Binding-site contacts:
Ligand atom C26 contacts residue ASP30 of chain 1.A at 3.5 Å.
Ligand atom C28 contacts residue VAL32 of chain 1.A at 3.5 Å (hydrophobic).
Ligand atom C27 contacts residue ASP30 of chain 1.A at 3.1 Å.
Ligand atom C45 contacts residue ARG8 of chain 1.A at 3.3 Å.
Ligand atom C22 contacts residue GLY48 of chain 1.A at 3.5 Å.
Ligand atom N20 contacts residue GLY27 of chain 1.A at 3.4 Å (h-bond).
Ligand atom C14 contacts residue LEU23 of chain 1.B at 3.5 Å (hydrophobic).
Ligand atom C48 contacts residue ILE50 of chain 1.A at 3.5 Å (hydrophobic).
Ligand atom C9 contacts residue ASP25 of chain 1.B at 3.6 Å.
Ligand atom C21 contacts residue GLY48 of chain 1.A at 3.3 Å.
Ligand atom N32 contacts residue ASP25 of chain 1.A at 3.6 Å (salt-bridge).
Ligand atom N40 contacts residue GLY27 of chain 1.B at 3.3 Å (h-bond).
Ligand atom C48 contacts residue GLY48 of chain 1.B at 3.6 Å.
Ligand atom O23 contacts residue GLY27 of chain 1.A at 3.4 Å (h-bond).
Ligand atom O31 contacts residue GLY49 of chain 1.A at 3.1 Å.
Ligand atom C5 contacts residue PRO81 of chain 1.A at 3.6 Å (hydrophobic).
Ligand atom O11 contacts residue GLY27 of chain 1.A at 2.7 Å (h-bond).
Ligand atom C8 contacts residue ASP25 of chain 1.B at 3.6 Å.
Ligand atom C27 contacts residue VAL32 of chain 1.A at 3.5 Å (hydrophobic).
Ligand atom O23 contacts residue ASP29 of chain 1.A at 3.0 Å (salt-bridge).
Ligand atom C36 contacts residue PRO81 of chain 1.A at 3.3 Å (hydrophobic).
Ligand atom O11 contacts residue ASP25 of chain 1.B at 2.8 Å (salt-bridge).
Ligand atom C45 contacts residue ASP29 of chain 1.B at 3.2 Å.
Ligand atom O46 contacts residue GLY27 of chain 1.B at 3.3 Å (h-bond).
Ligand atom C38 contacts residue ARG8 of chain 1.A at 3.2 Å.
Ligand atom O44 contacts residue GLY48 of chain 1.B at 3.6 Å (h-bond).
Ligand atom O50 contacts residue GLY49 of chain 1.B at 3.4 Å.
Ligand atom C33 contacts residue ASP25 of chain 1.A at 3.2 Å.
Ligand atom O46 contacts residue ALA28 of chain 1.B at 3.6 Å.
Ligand atom O50 contacts residue GLY48 of chain 1.B at 3.5 Å (h-bond).
Ligand atom C49 contacts residue ILE50 of chain 1.A at 3.6 Å (hydrophobic).
Ligand atom C5 contacts residue GLY48 of chain 1.B at 3.5 Å.
Ligand atom O31 contacts residue ILE50 of chain 1.B at 3.6 Å.
Ligand atom C10 contacts residue ASP25 of chain 1.A at 3.1 Å.
Ligand atom O46 contacts residue ASP29 of chain 1.B at 2.8 Å (salt-bridge).
Ligand atom C18 contacts residue PRO81 of chain 1.B at 3.6 Å (hydrophobic).
Ligand atom C36 contacts residue GLY49 of chain 1.B at 3.5 Å.
Ligand atom N51 contacts residue GLY48 of chain 1.B at 3.1 Å (h-bond).
Ligand atom C4 contacts residue PRO81 of chain 1.A at 3.6 Å (hydrophobic).
Ligand atom C14 contacts residue GLY27 of chain 1.A at 3.4 Å.

This protein binds this small molecule.
Small molecule (SMILES): COC(=O)N[C@H](C(=O)NN(CC[C@@](O)(Cc1ccccc1)C(=O)N[C@H]1c2ccccc2C[C@H]1O)Cc1ccc(-c2ccccn2)cc1)C(C)(C)C

Sequence of chain 1.B:
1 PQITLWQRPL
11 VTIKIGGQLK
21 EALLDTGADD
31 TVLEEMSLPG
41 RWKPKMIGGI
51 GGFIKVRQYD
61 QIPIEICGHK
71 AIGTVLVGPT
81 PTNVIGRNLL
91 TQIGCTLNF

Sequence of chain 1.A:
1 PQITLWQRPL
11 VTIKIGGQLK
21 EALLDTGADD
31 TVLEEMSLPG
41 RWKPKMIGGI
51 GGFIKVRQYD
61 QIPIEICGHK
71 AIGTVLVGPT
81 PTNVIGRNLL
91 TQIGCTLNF